Binding-site contacts:
Ligand atom F3 contacts residue ALA150 of chain 60.A at 2.7 Å.
Ligand atom CM3 contacts residue ASN219 of chain 60.A at 3.8 Å.
Ligand atom C2A contacts residue PHE186 of chain 60.A at 3.5 Å (hydrophobic).
Ligand atom C2B contacts residue ILE104 of chain 60.A at 3.8 Å (hydrophobic).
Ligand atom F3 contacts residue PRO174 of chain 60.A at 2.9 Å.
Ligand atom CM6 contacts residue VAL188 of chain 60.A at 3.8 Å (hydrophobic).
Ligand atom N1A contacts residue ALA24 of chain 60.C at 3.2 Å.
Ligand atom C5B contacts residue TYR152 of chain 60.A at 3.5 Å (hydrophobic).
Ligand atom C3A contacts residue PHE186 of chain 60.A at 3.7 Å (hydrophobic).
Ligand atom F3 contacts residue MET151 of chain 60.A at 3.7 Å.
Ligand atom F1 contacts residue MET224 of chain 60.A at 3.6 Å.
Ligand atom N3A contacts residue PHE186 of chain 60.A at 3.4 Å.
Ligand atom CM6 contacts residue TYR152 of chain 60.A at 3.4 Å (hydrophobic).
Ligand atom F1 contacts residue ALA150 of chain 60.A at 3.8 Å.
Ligand atom F3 contacts residue TYR152 of chain 60.A at 3.6 Å.
Ligand atom N3A contacts residue TYR152 of chain 60.A at 3.8 Å.
Ligand atom CM2 contacts residue MET224 of chain 60.A at 3.5 Å (hydrophobic).
Ligand atom CM4 contacts residue VAL176 of chain 60.A at 3.8 Å (hydrophobic).
Ligand atom C3B contacts residue MET224 of chain 60.A at 3.6 Å (hydrophobic).
Ligand atom F1 contacts residue PHE186 of chain 60.A at 3.8 Å.
Ligand atom C1C contacts residue TYR128 of chain 60.A at 3.5 Å (hydrophobic).
Ligand atom F3 contacts residue VAL176 of chain 60.A at 3.6 Å.
Ligand atom CM6 contacts residue LEU25 of chain 60.C at 3.8 Å (hydrophobic).
Ligand atom C2C contacts residue TYR128 of chain 60.A at 3.2 Å (hydrophobic).
Ligand atom C2C contacts residue ILE104 of chain 60.A at 3.8 Å (hydrophobic).
Ligand atom O1 contacts residue MET221 of chain 60.A at 3.7 Å.
Ligand atom CM2 contacts residue ILE104 of chain 60.A at 3.6 Å (hydrophobic).
Ligand atom C3C contacts residue TYR128 of chain 60.A at 3.3 Å (hydrophobic).
Ligand atom CM4 contacts residue ALA150 of chain 60.A at 3.6 Å (hydrophobic).
Ligand atom C6B contacts residue TYR152 of chain 60.A at 3.6 Å (hydrophobic).
Ligand atom O1A contacts residue ALA24 of chain 60.C at 3.3 Å.
Ligand atom C3 contacts residue LEU106 of chain 60.A at 3.8 Å (hydrophobic).
Ligand atom C1C contacts residue TYR197 of chain 60.A at 3.5 Å (hydrophobic).
Ligand atom F2 contacts residue VAL176 of chain 60.A at 2.7 Å.
Ligand atom C2A contacts residue TYR152 of chain 60.A at 3.7 Å (hydrophobic).
Ligand atom F3 contacts residue SER175 of chain 60.A at 2.8 Å.
Ligand atom N1A contacts residue PRO174 of chain 60.A at 3.5 Å.
Ligand atom O1A contacts residue PRO174 of chain 60.A at 3.5 Å.
Ligand atom C4 contacts residue TYR197 of chain 60.A at 3.4 Å (hydrophobic).
Ligand atom CM2 contacts residue TYR128 of chain 60.A at 3.4 Å (hydrophobic).

The protein below binds the small molecule below.
Small molecule (SMILES): Cc1cc(CCCOc2c(C)cc(-c3noc(C(F)(F)F)n3)cc2C)on1

Sequence of chain 56.C:
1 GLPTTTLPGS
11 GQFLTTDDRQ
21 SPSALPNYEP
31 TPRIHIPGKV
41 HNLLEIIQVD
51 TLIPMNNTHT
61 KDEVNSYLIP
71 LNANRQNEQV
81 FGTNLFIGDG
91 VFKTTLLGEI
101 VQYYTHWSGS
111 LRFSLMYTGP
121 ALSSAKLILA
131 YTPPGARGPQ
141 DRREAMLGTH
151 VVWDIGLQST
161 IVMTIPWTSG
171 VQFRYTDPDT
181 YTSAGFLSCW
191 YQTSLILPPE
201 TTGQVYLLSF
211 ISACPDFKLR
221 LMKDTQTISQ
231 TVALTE

Sequence of chain 60.A:
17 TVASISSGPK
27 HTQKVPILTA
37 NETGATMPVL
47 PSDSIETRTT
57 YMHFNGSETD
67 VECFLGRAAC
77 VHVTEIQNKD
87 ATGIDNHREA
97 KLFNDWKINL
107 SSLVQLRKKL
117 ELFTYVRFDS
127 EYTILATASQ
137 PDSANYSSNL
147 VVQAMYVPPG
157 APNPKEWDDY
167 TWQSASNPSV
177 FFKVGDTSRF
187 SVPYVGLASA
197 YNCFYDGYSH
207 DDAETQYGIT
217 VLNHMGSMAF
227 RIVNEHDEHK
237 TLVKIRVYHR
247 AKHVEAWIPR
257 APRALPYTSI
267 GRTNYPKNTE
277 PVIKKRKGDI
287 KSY

Sequence of chain 60.C:
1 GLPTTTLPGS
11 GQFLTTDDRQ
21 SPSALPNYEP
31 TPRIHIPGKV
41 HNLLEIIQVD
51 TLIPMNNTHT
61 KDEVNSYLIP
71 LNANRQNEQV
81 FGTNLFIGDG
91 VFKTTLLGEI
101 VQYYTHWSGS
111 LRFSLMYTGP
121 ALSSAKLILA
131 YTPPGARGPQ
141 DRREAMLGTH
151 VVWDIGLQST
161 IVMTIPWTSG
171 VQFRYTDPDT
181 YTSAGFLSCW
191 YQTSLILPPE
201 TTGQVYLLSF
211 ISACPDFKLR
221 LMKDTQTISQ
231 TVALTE